This protein binds this small molecule.
Small molecule (SMILES): O=C(O)c1cccc(O)c1

Sequence of chain 1.D:
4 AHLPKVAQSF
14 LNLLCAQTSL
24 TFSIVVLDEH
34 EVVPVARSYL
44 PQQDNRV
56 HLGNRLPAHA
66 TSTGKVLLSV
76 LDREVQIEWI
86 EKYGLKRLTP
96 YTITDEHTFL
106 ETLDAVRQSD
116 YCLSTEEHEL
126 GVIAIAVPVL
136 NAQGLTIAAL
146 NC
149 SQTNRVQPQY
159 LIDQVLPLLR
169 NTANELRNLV

Binding-site contacts:
Ligand atom C3 contacts residue HIS123 of chain 1.D at 3.9 Å.
Ligand atom C1' contacts residue THR68 of chain 1.D at 4.1 Å.
Ligand atom C2 contacts residue HIS123 of chain 1.D at 4.0 Å.
Ligand atom C1 contacts residue THR66 of chain 1.D at 4.0 Å.
Ligand atom O3 contacts residue GLU124 of chain 1.D at 3.8 Å.
Ligand atom O1' contacts residue SER67 of chain 1.D at 3.2 Å (h-bond).
Ligand atom C3 contacts residue VAL127 of chain 1.D at 3.6 Å (hydrophobic).
Ligand atom C1' contacts residue ALA129 of chain 1.D at 3.4 Å (hydrophobic).
Ligand atom C5 contacts residue HIS56 of chain 1.D at 4.4 Å.
Ligand atom C1' contacts residue SER67 of chain 1.D at 3.4 Å.
Ligand atom C5 contacts residue MSE148 of chain 1.D at 3.4 Å.
Ligand atom O1' contacts residue ASN146 of chain 1.D at 3.5 Å (h-bond).
Ligand atom C6 contacts residue ASN146 of chain 1.D at 4.2 Å.
Ligand atom O3 contacts residue HIS123 of chain 1.D at 3.1 Å.
Ligand atom O2' contacts residue THR66 of chain 1.D at 3.5 Å.
Ligand atom O3 contacts residue VAL127 of chain 1.D at 3.5 Å.
Ligand atom O2' contacts residue SER67 of chain 1.D at 2.8 Å (h-bond).
Ligand atom C5 contacts residue LEU61 of chain 1.D at 4.0 Å (hydrophobic).
Ligand atom O1' contacts residue THR66 of chain 1.D at 3.5 Å.
Ligand atom O2' contacts residue THR68 of chain 1.D at 4.5 Å.
Ligand atom O1' contacts residue ALA129 of chain 1.D at 3.9 Å.
Ligand atom C2 contacts residue THR66 of chain 1.D at 4.1 Å.
Ligand atom C4 contacts residue LEU61 of chain 1.D at 4.1 Å (hydrophobic).
Ligand atom O2' contacts residue SER119 of chain 1.D at 3.9 Å.
Ligand atom C1' contacts residue ASN146 of chain 1.D at 4.2 Å.
Ligand atom C6 contacts residue ALA129 of chain 1.D at 4.2 Å (hydrophobic).
Ligand atom C1' contacts residue THR66 of chain 1.D at 3.7 Å.
Ligand atom C6 contacts residue MSE148 of chain 1.D at 3.5 Å.
Ligand atom C6 contacts residue LEU61 of chain 1.D at 4.3 Å (hydrophobic).
Ligand atom O2' contacts residue ALA129 of chain 1.D at 3.2 Å.
Ligand atom C1 contacts residue ALA129 of chain 1.D at 3.8 Å (hydrophobic).
Ligand atom C2 contacts residue ALA129 of chain 1.D at 4.5 Å (hydrophobic).
Ligand atom C4 contacts residue VAL127 of chain 1.D at 3.8 Å (hydrophobic).
Ligand atom C2 contacts residue VAL127 of chain 1.D at 4.2 Å (hydrophobic).
Ligand atom O1' contacts residue THR68 of chain 1.D at 2.9 Å (h-bond).